Sequence of chain 1.D:
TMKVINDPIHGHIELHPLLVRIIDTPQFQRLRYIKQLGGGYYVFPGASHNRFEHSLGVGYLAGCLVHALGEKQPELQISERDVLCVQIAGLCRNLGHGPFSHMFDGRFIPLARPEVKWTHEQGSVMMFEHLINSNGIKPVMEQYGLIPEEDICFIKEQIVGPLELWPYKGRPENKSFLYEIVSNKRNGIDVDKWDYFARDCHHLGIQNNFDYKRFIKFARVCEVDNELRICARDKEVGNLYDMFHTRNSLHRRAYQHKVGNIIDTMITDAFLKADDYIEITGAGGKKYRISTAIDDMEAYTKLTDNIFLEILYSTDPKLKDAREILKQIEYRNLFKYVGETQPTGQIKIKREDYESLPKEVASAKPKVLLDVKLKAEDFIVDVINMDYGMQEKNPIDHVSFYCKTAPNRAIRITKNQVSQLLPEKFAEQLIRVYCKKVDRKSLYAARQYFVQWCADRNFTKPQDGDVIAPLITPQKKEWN

Binding-site contacts:
Ligand atom N3 contacts residue TYR262 of chain 1.D at 3.8 Å.
Ligand atom O3' contacts residue TYR203 of chain 1.D at 3.5 Å.
Ligand atom C2' contacts residue TYR262 of chain 1.D at 3.5 Å (hydrophobic).
Ligand atom O3A contacts residue TYR203 of chain 1.D at 3.1 Å (h-bond).
Ligand atom PG contacts residue ARG94 of chain 1.D at 3.8 Å.
Ligand atom O3G contacts residue ARG94 of chain 1.D at 3.3 Å (salt-bridge).
Ligand atom O3' contacts residue GLN37 of chain 1.D at 2.9 Å (h-bond).
Ligand atom O1A contacts residue TYR203 of chain 1.D at 3.5 Å (h-bond).
Ligand atom O2B contacts residue LYS200 of chain 1.D at 2.3 Å (salt-bridge).
Ligand atom C1' contacts residue LEU38 of chain 1.D at 3.7 Å (hydrophobic).
Ligand atom O3G contacts residue HIS121 of chain 1.D at 3.4 Å (h-bond).
Ligand atom O2B contacts residue TYR203 of chain 1.D at 3.4 Å (h-bond).
Ligand atom N1 contacts residue HIS103 of chain 1.D at 3.3 Å.
Ligand atom C5' contacts residue TYR203 of chain 1.D at 3.6 Å (hydrophobic).
Ligand atom O1B contacts residue ARG254 of chain 1.D at 2.9 Å (salt-bridge).
Ligand atom C5' contacts residue HIS103 of chain 1.D at 3.8 Å.
Ligand atom C4 contacts residue HIS103 of chain 1.D at 3.8 Å.
Ligand atom O3' contacts residue LEU38 of chain 1.D at 3.6 Å.
Ligand atom O5' contacts residue TYR203 of chain 1.D at 3.5 Å.
Ligand atom N03 contacts residue HIS103 of chain 1.D at 3.5 Å.
Ligand atom C3' contacts residue ASP207 of chain 1.D at 3.3 Å.
Ligand atom C6 contacts residue HIS103 of chain 1.D at 3.1 Å.
Ligand atom O2B contacts residue ARG254 of chain 1.D at 3.2 Å (salt-bridge).
Ligand atom PA contacts residue TYR203 of chain 1.D at 3.7 Å.
Ligand atom C3' contacts residue TYR203 of chain 1.D at 3.7 Å (hydrophobic).
Ligand atom O3' contacts residue ASP207 of chain 1.D at 2.6 Å (salt-bridge).
Ligand atom O4' contacts residue ARG52 of chain 1.D at 3.0 Å (salt-bridge).
Ligand atom C2' contacts residue LEU38 of chain 1.D at 3.7 Å (hydrophobic).
Ligand atom C4' contacts residue ARG52 of chain 1.D at 3.6 Å.
Ligand atom O1A contacts residue ARG254 of chain 1.D at 3.5 Å (salt-bridge).
Ligand atom C2' contacts residue ASP207 of chain 1.D at 3.7 Å.
Ligand atom O2G contacts residue ARG94 of chain 1.D at 3.7 Å.
Ligand atom O2G contacts residue ASP199 of chain 1.D at 3.7 Å.
Ligand atom O2A contacts residue HIS103 of chain 1.D at 3.7 Å.
Ligand atom PB contacts residue LYS200 of chain 1.D at 3.6 Å.
Ligand atom O1A contacts residue HIS258 of chain 1.D at 2.6 Å (h-bond).
Ligand atom C1' contacts residue HIS103 of chain 1.D at 3.7 Å.
Ligand atom N4 contacts residue GLN263 of chain 1.D at 3.1 Å (h-bond).
Ligand atom O4' contacts residue HIS103 of chain 1.D at 3.2 Å (h-bond).
Ligand atom O2 contacts residue LEU38 of chain 1.D at 3.5 Å.

The protein below binds the small molecule below.
Small molecule (SMILES): NC1=NCN([C@H]2C[C@H](O)[C@@H](COP(=O)(O)OP(=O)(O)OP(=O)(O)O)O2)C(=O)N1